A small-molecule ligand and the protein it binds are described below.
Small molecule (SMILES): CC(=O)N[C@H]1[C@H](O[C@H]2[C@H](O)[C@@H](NC(C)=O)CO[C@@H]2CO)O[C@H](CO)[C@@H](O[C@@H]2O[C@H](CO)[C@@H](O)[C@H](O)[C@@H]2O)[C@@H]1O

Binding-site contacts:
Ligand atom C4 contacts residue ASN289 of chain 1.C at 4.2 Å.
Ligand atom O5 contacts residue ILE277 of chain 1.C at 3.7 Å.
Ligand atom O7 contacts residue PRO278 of chain 1.C at 4.0 Å.
Ligand atom O6 contacts residue SER291 of chain 1.C at 2.9 Å (h-bond).
Ligand atom C2 contacts residue ASN289 of chain 1.C at 2.5 Å.
Ligand atom C4 contacts residue ILE277 of chain 1.C at 3.9 Å (hydrophobic).
Ligand atom N2 contacts residue ASN289 of chain 1.C at 3.0 Å (h-bond).
Ligand atom C2 contacts residue SER291 of chain 1.C at 4.5 Å.
Ligand atom O6 contacts residue ILE292 of chain 1.C at 3.3 Å.
Ligand atom C5 contacts residue ILE277 of chain 1.C at 3.9 Å (hydrophobic).
Ligand atom O3 contacts residue PRO278 of chain 1.C at 4.4 Å.
Ligand atom C7 contacts residue ASN289 of chain 1.C at 3.8 Å.
Ligand atom C1 contacts residue SER291 of chain 1.C at 3.1 Å.
Ligand atom C5 contacts residue SER291 of chain 1.C at 3.3 Å.
Ligand atom O7 contacts residue ASN289 of chain 1.C at 4.1 Å.
Ligand atom C6 contacts residue ILE277 of chain 1.C at 3.5 Å (hydrophobic).
Ligand atom O5 contacts residue ASN289 of chain 1.C at 2.3 Å (h-bond).
Ligand atom C8 contacts residue TYR352 of chain 1.C at 3.7 Å (hydrophobic).
Ligand atom O5 contacts residue ILE292 of chain 1.C at 4.2 Å.
Ligand atom C1 contacts residue ASN289 of chain 1.C at 1.4 Å.
Ligand atom C1 contacts residue ILE277 of chain 1.C at 4.4 Å (hydrophobic).
Ligand atom C3 contacts residue ASN289 of chain 1.C at 3.9 Å.
Ligand atom O6 contacts residue PRO278 of chain 1.C at 4.2 Å.
Ligand atom O5 contacts residue SER291 of chain 1.C at 3.0 Å (h-bond).
Ligand atom C8 contacts residue LEU283 of chain 1.C at 4.0 Å (hydrophobic).
Ligand atom C6 contacts residue ILE292 of chain 1.C at 4.1 Å (hydrophobic).
Ligand atom C5 contacts residue ASN289 of chain 1.C at 3.6 Å.
Ligand atom C6 contacts residue SER291 of chain 1.C at 3.6 Å.
Ligand atom O6 contacts residue ILE277 of chain 1.C at 4.5 Å.

Sequence of chain 1.C:
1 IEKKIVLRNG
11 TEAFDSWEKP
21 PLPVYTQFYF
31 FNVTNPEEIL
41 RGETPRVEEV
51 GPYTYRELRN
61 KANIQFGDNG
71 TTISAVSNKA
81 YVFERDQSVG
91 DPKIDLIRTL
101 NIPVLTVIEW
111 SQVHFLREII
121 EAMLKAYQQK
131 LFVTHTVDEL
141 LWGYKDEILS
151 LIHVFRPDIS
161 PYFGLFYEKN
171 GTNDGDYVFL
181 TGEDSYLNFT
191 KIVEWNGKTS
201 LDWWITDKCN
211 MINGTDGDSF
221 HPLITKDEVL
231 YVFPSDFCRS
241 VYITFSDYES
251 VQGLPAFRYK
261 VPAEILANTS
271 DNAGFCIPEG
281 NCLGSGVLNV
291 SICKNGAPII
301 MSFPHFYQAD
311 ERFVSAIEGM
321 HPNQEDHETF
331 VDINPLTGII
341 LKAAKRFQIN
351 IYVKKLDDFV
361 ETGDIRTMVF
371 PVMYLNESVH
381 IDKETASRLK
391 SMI